Sequence of chain 1.A:
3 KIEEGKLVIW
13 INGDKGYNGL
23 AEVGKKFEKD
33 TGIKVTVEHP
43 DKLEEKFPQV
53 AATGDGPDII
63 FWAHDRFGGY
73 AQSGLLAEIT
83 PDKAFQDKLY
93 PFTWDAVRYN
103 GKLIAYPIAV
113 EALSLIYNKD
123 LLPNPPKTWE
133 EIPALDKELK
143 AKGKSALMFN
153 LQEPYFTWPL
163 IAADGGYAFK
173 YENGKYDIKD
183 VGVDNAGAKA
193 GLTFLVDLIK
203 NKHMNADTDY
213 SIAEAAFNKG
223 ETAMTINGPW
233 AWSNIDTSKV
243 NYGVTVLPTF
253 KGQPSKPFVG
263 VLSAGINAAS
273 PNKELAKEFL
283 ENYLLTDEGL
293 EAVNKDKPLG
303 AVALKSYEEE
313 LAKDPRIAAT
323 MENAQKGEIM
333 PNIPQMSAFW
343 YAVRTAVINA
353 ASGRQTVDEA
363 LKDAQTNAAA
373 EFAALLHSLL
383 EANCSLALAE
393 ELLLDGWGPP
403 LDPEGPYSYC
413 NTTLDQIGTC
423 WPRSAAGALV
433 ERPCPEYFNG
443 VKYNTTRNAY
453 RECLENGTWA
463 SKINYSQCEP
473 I

Binding-site contacts:
Ligand atom C2 contacts residue TRP232 of chain 1.A at 4.0 Å (hydrophobic).
Ligand atom O6 contacts residue GLU155 of chain 1.A at 2.6 Å (salt-bridge).
Ligand atom O3 contacts residue TRP342 of chain 1.A at 3.9 Å.
Ligand atom O2 contacts residue LYS17 of chain 1.A at 2.8 Å (salt-bridge).
Ligand atom C1 contacts residue ASP16 of chain 1.A at 3.5 Å.
Ligand atom O6 contacts residue PRO156 of chain 1.A at 3.2 Å.
Ligand atom C3 contacts residue ASP67 of chain 1.A at 3.6 Å.
Ligand atom O4 contacts residue ARG68 of chain 1.A at 2.6 Å (salt-bridge).
Ligand atom O3 contacts residue ALA65 of chain 1.A at 3.4 Å.
Ligand atom O4 contacts residue ARG346 of chain 1.A at 3.3 Å (salt-bridge).
Ligand atom C2 contacts residue LYS17 of chain 1.A at 3.7 Å.
Ligand atom O3 contacts residue ARG68 of chain 1.A at 2.7 Å (salt-bridge).
Ligand atom O2 contacts residue MET332 of chain 1.A at 3.9 Å.
Ligand atom O1 contacts residue ASP16 of chain 1.A at 2.9 Å (salt-bridge).
Ligand atom C2 contacts residue ASP67 of chain 1.A at 3.3 Å.
Ligand atom O1 contacts residue LYS17 of chain 1.A at 2.9 Å (salt-bridge).
Ligand atom O5 contacts residue TYR157 of chain 1.A at 3.2 Å.
Ligand atom C1 contacts residue TYR157 of chain 1.A at 3.5 Å (hydrophobic).
Ligand atom O2 contacts residue GLU113 of chain 1.A at 3.0 Å (salt-bridge).
Ligand atom C1 contacts residue TRP232 of chain 1.A at 3.8 Å (hydrophobic).
Ligand atom O2 contacts residue TRP64 of chain 1.A at 3.3 Å (h-bond).
Ligand atom C4 contacts residue TRP342 of chain 1.A at 3.5 Å (hydrophobic).
Ligand atom C6 contacts residue GLU155 of chain 1.A at 3.5 Å.
Ligand atom O6 contacts residue ARG346 of chain 1.A at 3.9 Å.
Ligand atom C4 contacts residue ARG68 of chain 1.A at 3.7 Å.
Ligand atom C6 contacts residue PRO156 of chain 1.A at 3.7 Å (hydrophobic).
Ligand atom O1 contacts residue ASN14 of chain 1.A at 3.4 Å (h-bond).
Ligand atom C2 contacts residue GLU113 of chain 1.A at 3.8 Å.
Ligand atom C1 contacts residue LYS17 of chain 1.A at 3.5 Å.
Ligand atom O6 contacts residue TYR157 of chain 1.A at 3.3 Å (h-bond).
Ligand atom C3 contacts residue TRP64 of chain 1.A at 3.6 Å (hydrophobic).
Ligand atom O3 contacts residue ASP67 of chain 1.A at 2.7 Å (salt-bridge).
Ligand atom C6 contacts residue TYR157 of chain 1.A at 3.9 Å (hydrophobic).
Ligand atom O4 contacts residue TRP342 of chain 1.A at 3.9 Å.
Ligand atom O3 contacts residue TRP64 of chain 1.A at 3.3 Å (h-bond).
Ligand atom C3 contacts residue ARG68 of chain 1.A at 3.8 Å.
Ligand atom C6 contacts residue ARG346 of chain 1.A at 3.7 Å.
Ligand atom O2 contacts residue ASP67 of chain 1.A at 2.6 Å (salt-bridge).
Ligand atom O2 contacts residue ALA65 of chain 1.A at 3.4 Å.
Ligand atom C6 contacts residue TRP342 of chain 1.A at 3.6 Å (hydrophobic).

The small molecule below binds the protein below.
Small molecule (SMILES): OC[C@H]1O[C@H](O[C@H]2[C@H](O)[C@@H](O)[C@@H](O)O[C@@H]2CO)[C@H](O)[C@@H](O)[C@@H]1O